Sequence of chain 1.A:
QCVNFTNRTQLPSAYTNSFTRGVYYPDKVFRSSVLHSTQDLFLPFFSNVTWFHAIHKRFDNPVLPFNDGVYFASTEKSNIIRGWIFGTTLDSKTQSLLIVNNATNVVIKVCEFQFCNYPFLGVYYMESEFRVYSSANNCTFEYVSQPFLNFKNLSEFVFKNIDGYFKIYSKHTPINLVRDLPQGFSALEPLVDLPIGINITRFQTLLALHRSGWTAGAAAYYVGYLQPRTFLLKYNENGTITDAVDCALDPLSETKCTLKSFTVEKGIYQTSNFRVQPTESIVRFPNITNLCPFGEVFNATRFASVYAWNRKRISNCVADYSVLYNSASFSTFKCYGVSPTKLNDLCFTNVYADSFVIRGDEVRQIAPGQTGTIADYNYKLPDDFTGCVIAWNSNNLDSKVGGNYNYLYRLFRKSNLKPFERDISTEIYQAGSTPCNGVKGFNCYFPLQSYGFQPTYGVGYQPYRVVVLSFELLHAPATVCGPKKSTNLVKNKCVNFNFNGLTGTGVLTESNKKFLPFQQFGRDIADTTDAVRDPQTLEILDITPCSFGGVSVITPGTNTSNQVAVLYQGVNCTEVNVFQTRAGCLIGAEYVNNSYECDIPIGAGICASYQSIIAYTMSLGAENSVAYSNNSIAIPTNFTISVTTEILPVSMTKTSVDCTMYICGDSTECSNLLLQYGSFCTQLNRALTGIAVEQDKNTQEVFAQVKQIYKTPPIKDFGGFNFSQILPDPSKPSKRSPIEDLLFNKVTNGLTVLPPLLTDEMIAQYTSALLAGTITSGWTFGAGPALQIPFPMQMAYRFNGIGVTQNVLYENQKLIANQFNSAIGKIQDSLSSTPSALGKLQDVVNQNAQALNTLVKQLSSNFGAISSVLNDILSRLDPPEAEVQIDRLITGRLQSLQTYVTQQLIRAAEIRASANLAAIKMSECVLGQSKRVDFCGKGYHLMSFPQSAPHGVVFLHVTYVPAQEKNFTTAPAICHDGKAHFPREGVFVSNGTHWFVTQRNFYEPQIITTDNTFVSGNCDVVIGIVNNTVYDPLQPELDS

Binding-site contacts:
Ligand atom C1 contacts residue GLN895 of chain 1.A at 4.4 Å.
Ligand atom C8 contacts residue GLU1072 of chain 1.C at 3.7 Å.
Ligand atom C3 contacts residue ALA706 of chain 1.C at 4.1 Å (hydrophobic).
Ligand atom N2 contacts residue ASN1074 of chain 1.C at 2.9 Å (h-bond).
Ligand atom C7 contacts residue ASN1074 of chain 1.C at 3.5 Å.
Ligand atom C8 contacts residue ASN1074 of chain 1.C at 4.0 Å.
Ligand atom C5 contacts residue ALA706 of chain 1.C at 3.7 Å (hydrophobic).
Ligand atom C8 contacts residue LYS1073 of chain 1.C at 4.4 Å.
Ligand atom C5 contacts residue ASN1074 of chain 1.C at 3.6 Å.
Ligand atom C3 contacts residue ASN1074 of chain 1.C at 3.8 Å.
Ligand atom O7 contacts residue ASN1074 of chain 1.C at 3.7 Å.
Ligand atom O7 contacts residue SER704 of chain 1.C at 4.3 Å.
Ligand atom O5 contacts residue ASN1074 of chain 1.C at 2.3 Å (h-bond).
Ligand atom O4 contacts residue ALA706 of chain 1.C at 3.7 Å.
Ligand atom C2 contacts residue ASN1074 of chain 1.C at 2.5 Å.
Ligand atom C4 contacts residue ASN1074 of chain 1.C at 4.2 Å.
Ligand atom C1 contacts residue ASN1074 of chain 1.C at 1.4 Å.
Ligand atom C7 contacts residue ALA706 of chain 1.C at 4.3 Å (hydrophobic).
Ligand atom C4 contacts residue ALA706 of chain 1.C at 4.1 Å (hydrophobic).
Ligand atom O7 contacts residue ALA706 of chain 1.C at 3.5 Å.

The small molecule below binds the protein below.
Small molecule (SMILES): CC(=O)N[C@H]1[C@H](O[C@H]2[C@H](O)[C@@H](NC(C)=O)CO[C@@H]2CO)O[C@H](CO)[C@@H](O)[C@@H]1O

Sequence of chain 1.C:
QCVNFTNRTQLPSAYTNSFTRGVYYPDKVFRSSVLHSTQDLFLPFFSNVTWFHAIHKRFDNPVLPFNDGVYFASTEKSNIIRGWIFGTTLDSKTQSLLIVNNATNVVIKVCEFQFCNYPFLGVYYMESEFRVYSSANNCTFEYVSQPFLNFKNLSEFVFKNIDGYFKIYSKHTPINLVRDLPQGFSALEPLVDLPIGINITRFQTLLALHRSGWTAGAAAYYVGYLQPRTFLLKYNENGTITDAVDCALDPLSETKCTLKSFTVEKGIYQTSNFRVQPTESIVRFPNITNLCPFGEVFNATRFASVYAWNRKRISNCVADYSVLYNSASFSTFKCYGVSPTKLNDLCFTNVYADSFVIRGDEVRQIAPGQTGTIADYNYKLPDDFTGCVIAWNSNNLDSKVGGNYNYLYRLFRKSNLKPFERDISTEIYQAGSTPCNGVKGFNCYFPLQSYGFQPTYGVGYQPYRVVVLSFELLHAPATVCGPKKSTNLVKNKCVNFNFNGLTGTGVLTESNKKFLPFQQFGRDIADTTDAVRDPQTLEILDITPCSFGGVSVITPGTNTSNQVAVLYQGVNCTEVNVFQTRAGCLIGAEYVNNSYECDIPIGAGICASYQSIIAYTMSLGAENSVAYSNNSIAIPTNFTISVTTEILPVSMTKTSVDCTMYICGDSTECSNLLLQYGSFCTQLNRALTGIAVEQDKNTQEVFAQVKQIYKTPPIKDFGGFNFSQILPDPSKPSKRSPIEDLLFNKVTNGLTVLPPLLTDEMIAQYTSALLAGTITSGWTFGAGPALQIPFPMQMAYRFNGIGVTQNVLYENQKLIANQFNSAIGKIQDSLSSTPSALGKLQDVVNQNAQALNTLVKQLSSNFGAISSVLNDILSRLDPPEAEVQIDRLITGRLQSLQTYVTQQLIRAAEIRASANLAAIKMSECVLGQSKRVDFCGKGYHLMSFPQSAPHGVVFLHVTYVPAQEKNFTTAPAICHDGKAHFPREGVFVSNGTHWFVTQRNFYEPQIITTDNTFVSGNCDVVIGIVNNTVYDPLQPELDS